This small molecule binds to this protein.
Small molecule (SMILES): CC(=O)N[C@@H]1[C@@H](O)[C@H](O)[C@@H](CO)O[C@H]1O

Binding-site contacts:
Ligand atom O5 contacts residue GLU39 of chain 1.D at 3.6 Å.
Ligand atom C7 contacts residue ASN35 of chain 1.D at 3.4 Å.
Ligand atom C8 contacts residue ASN35 of chain 1.D at 4.4 Å.
Ligand atom O7 contacts residue ASN35 of chain 1.D at 3.6 Å.
Ligand atom O7 contacts residue GLN322 of chain 1.D at 3.0 Å (h-bond).
Ligand atom N2 contacts residue GLN322 of chain 1.D at 4.1 Å.
Ligand atom C7 contacts residue GLN322 of chain 1.D at 3.2 Å.
Ligand atom C5 contacts residue ASN35 of chain 1.D at 3.7 Å.
Ligand atom C1 contacts residue GLN322 of chain 1.D at 4.4 Å.
Ligand atom C2 contacts residue ASN35 of chain 1.D at 2.4 Å.
Ligand atom N2 contacts residue ASN35 of chain 1.D at 2.8 Å (h-bond).
Ligand atom C3 contacts residue ASN35 of chain 1.D at 3.8 Å.
Ligand atom O6 contacts residue GLU39 of chain 1.D at 2.6 Å (salt-bridge).
Ligand atom C8 contacts residue GLN322 of chain 1.D at 3.3 Å.
Ligand atom C4 contacts residue ASN35 of chain 1.D at 4.2 Å.
Ligand atom O5 contacts residue THR37 of chain 1.D at 4.1 Å.
Ligand atom C1 contacts residue ASN35 of chain 1.D at 1.4 Å.
Ligand atom C6 contacts residue GLU39 of chain 1.D at 3.0 Å.
Ligand atom O5 contacts residue ASN35 of chain 1.D at 2.5 Å (h-bond).
Ligand atom C5 contacts residue GLU39 of chain 1.D at 3.9 Å.

Sequence of chain 1.D:
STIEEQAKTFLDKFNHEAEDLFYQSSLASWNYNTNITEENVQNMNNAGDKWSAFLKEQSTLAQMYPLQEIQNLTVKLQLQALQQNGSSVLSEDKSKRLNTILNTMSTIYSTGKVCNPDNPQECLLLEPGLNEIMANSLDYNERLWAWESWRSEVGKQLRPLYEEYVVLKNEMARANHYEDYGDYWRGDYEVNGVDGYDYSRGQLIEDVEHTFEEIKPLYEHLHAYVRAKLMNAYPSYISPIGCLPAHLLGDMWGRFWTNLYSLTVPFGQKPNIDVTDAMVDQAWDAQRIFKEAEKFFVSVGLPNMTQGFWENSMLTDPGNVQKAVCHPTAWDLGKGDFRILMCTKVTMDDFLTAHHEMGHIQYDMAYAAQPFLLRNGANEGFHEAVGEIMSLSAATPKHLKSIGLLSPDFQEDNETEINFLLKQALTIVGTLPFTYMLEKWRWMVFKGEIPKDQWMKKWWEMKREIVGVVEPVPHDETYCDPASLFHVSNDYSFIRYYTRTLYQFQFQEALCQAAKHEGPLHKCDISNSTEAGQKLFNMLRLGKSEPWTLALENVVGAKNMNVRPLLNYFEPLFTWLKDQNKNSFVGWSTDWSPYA